A protein and the small-molecule ligand that binds it are described below.
Small molecule (SMILES): NCCc1c[nH]c2ccc(O)cc12

Sequence of chain 2.CA:
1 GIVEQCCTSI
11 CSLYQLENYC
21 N

Sequence of chain 1.FA:
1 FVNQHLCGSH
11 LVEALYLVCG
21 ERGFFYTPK

Binding-site contacts:
Ligand atom NZ contacts residue TYR14 of chain 1.EA at 4.4 Å.
Ligand atom CZ3 contacts residue LEU13 of chain 1.EA at 3.7 Å (hydrophobic).
Ligand atom OH contacts residue GLU17 of chain 2.CA at 2.6 Å (salt-bridge).
Ligand atom NZ contacts residue GLU17 of chain 1.EA at 2.7 Å (salt-bridge).
Ligand atom CD1 contacts residue VAL18 of chain 1.FA at 4.4 Å (hydrophobic).
Ligand atom NE1 contacts residue LEU13 of chain 2.CA at 4.2 Å.
Ligand atom CE3 contacts residue TYR14 of chain 1.EA at 4.2 Å (hydrophobic).
Ligand atom CD2 contacts residue TYR14 of chain 2.CA at 3.8 Å (hydrophobic).
Ligand atom CH2 contacts residue LEU13 of chain 1.EA at 3.7 Å (hydrophobic).
Ligand atom CA contacts residue GLU17 of chain 1.EA at 3.4 Å.
Ligand atom CD1 contacts residue LEU13 of chain 1.EA at 4.3 Å (hydrophobic).
Ligand atom CE3 contacts residue LEU13 of chain 1.EA at 3.8 Å (hydrophobic).
Ligand atom CH2 contacts residue GLU17 of chain 2.CA at 3.7 Å.
Ligand atom CD1 contacts residue GLU17 of chain 1.EA at 4.2 Å.
Ligand atom CH2 contacts residue TYR14 of chain 2.CA at 3.9 Å (hydrophobic).
Ligand atom CD1 contacts residue TYR14 of chain 2.CA at 3.6 Å (hydrophobic).
Ligand atom CE2 contacts residue TYR14 of chain 2.CA at 3.7 Å (hydrophobic).
Ligand atom CG contacts residue LEU13 of chain 1.EA at 3.8 Å (hydrophobic).
Ligand atom NZ contacts residue TYR14 of chain 2.CA at 3.0 Å (h-bond).
Ligand atom CD2 contacts residue LEU13 of chain 1.EA at 3.7 Å (hydrophobic).
Ligand atom CZ3 contacts residue TYR14 of chain 2.CA at 4.3 Å (hydrophobic).
Ligand atom NE1 contacts residue LEU13 of chain 1.EA at 4.3 Å.
Ligand atom CB contacts residue LEU13 of chain 1.EA at 3.9 Å (hydrophobic).
Ligand atom CZ2 contacts residue LEU13 of chain 1.EA at 3.6 Å (hydrophobic).
Ligand atom OH contacts residue LEU13 of chain 1.EA at 4.4 Å.
Ligand atom CG contacts residue TYR14 of chain 2.CA at 3.9 Å (hydrophobic).
Ligand atom CA contacts residue TYR14 of chain 1.EA at 3.3 Å (hydrophobic).
Ligand atom CZ2 contacts residue LEU13 of chain 2.CA at 3.8 Å (hydrophobic).
Ligand atom NE1 contacts residue TYR14 of chain 2.CA at 3.8 Å.
Ligand atom CH2 contacts residue VAL18 of chain 2.DA at 4.4 Å (hydrophobic).
Ligand atom CE3 contacts residue TYR14 of chain 2.CA at 4.1 Å (hydrophobic).
Ligand atom CZ3 contacts residue GLU17 of chain 2.CA at 3.5 Å.
Ligand atom CH2 contacts residue LEU13 of chain 2.CA at 4.1 Å (hydrophobic).
Ligand atom CB contacts residue TYR14 of chain 1.EA at 3.9 Å (hydrophobic).
Ligand atom CA contacts residue TYR14 of chain 2.CA at 4.0 Å (hydrophobic).
Ligand atom CG contacts residue GLU17 of chain 1.EA at 4.3 Å.
Ligand atom CZ2 contacts residue TYR14 of chain 2.CA at 3.8 Å (hydrophobic).
Ligand atom CB contacts residue GLU17 of chain 1.EA at 3.5 Å.
Ligand atom CE2 contacts residue LEU13 of chain 2.CA at 4.3 Å (hydrophobic).
Ligand atom CE2 contacts residue LEU13 of chain 1.EA at 3.7 Å (hydrophobic).

Sequence of chain 2.DA:
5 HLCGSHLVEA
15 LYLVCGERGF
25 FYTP

Sequence of chain 1.EA:
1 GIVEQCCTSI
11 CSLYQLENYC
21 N